Sequence of chain 25.A:
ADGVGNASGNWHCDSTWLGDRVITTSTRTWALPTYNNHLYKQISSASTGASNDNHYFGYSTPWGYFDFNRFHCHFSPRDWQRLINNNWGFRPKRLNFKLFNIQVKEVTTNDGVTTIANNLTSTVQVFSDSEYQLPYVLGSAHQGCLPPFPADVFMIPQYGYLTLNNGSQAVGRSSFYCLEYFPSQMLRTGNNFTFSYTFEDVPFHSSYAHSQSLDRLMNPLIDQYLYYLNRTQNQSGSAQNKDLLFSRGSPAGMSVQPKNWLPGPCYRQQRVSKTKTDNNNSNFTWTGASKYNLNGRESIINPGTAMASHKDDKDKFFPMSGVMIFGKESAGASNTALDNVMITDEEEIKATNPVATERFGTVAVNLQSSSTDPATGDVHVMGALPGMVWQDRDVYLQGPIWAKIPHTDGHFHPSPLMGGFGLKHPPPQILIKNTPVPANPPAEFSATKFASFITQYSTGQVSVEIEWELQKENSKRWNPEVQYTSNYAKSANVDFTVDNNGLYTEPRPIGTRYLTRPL

Binding-site contacts:
Ligand atom C4 contacts residue PRO218 of chain 25.A at 4.1 Å (hydrophobic).
Ligand atom C5 contacts residue PRO218 of chain 25.A at 4.0 Å (hydrophobic).
Ligand atom C8 contacts residue PRO218 of chain 25.A at 4.2 Å (hydrophobic).
Ligand atom N9 contacts residue PRO429 of chain 25.A at 4.3 Å.
Ligand atom P contacts residue HIS426 of chain 25.A at 3.9 Å.
Ligand atom O3' contacts residue ILE420 of chain 25.A at 4.2 Å.
Ligand atom C2' contacts residue GLU215 of chain 25.A at 3.6 Å.
Ligand atom C8 contacts residue PRO429 of chain 25.A at 4.3 Å (hydrophobic).
Ligand atom N1 contacts residue HIS428 of chain 25.A at 3.3 Å.
Ligand atom C3' contacts residue GLY437 of chain 25.A at 3.9 Å.
Ligand atom N9 contacts residue PRO218 of chain 25.A at 4.2 Å.
Ligand atom C8 contacts residue VAL217 of chain 25.A at 3.5 Å (hydrophobic).
Ligand atom O3' contacts residue GLU215 of chain 25.A at 3.5 Å (salt-bridge).
Ligand atom O1P contacts residue HIS426 of chain 25.A at 2.7 Å (h-bond).
Ligand atom N6 contacts residue ASP407 of chain 25.A at 3.6 Å (salt-bridge).
Ligand atom N7 contacts residue GLY437 of chain 25.A at 3.5 Å (h-bond).
Ligand atom O1P contacts residue LYS439 of chain 25.A at 2.6 Å.
Ligand atom N3 contacts residue PRO429 of chain 25.A at 4.4 Å.
Ligand atom C2 contacts residue HIS428 of chain 25.A at 3.8 Å.
Ligand atom N6 contacts residue SER430 of chain 25.A at 3.7 Å.
Ligand atom O3' contacts residue GLY437 of chain 25.A at 3.9 Å.
Ligand atom C2' contacts residue GLY437 of chain 25.A at 2.8 Å.
Ligand atom O2P contacts residue HIS426 of chain 25.A at 3.6 Å.
Ligand atom N7 contacts residue PRO429 of chain 25.A at 4.3 Å.
Ligand atom N6 contacts residue HIS428 of chain 25.A at 4.0 Å.
Ligand atom C1' contacts residue GLY437 of chain 25.A at 3.3 Å.
Ligand atom C6 contacts residue SER430 of chain 25.A at 4.2 Å.
Ligand atom C6 contacts residue HIS428 of chain 25.A at 4.2 Å.
Ligand atom C2' contacts residue ASP216 of chain 25.A at 4.3 Å.
Ligand atom C3' contacts residue GLU215 of chain 25.A at 3.3 Å.
Ligand atom P contacts residue LYS439 of chain 25.A at 3.3 Å.
Ligand atom C8 contacts residue GLY437 of chain 25.A at 2.8 Å.
Ligand atom O3P contacts residue LYS439 of chain 25.A at 2.9 Å.
Ligand atom N7 contacts residue VAL217 of chain 25.A at 3.7 Å.
Ligand atom O3' contacts residue LYS439 of chain 25.A at 3.5 Å.
Ligand atom N7 contacts residue PRO218 of chain 25.A at 4.0 Å.
Ligand atom C6 contacts residue PRO218 of chain 25.A at 4.2 Å (hydrophobic).
Ligand atom O5' contacts residue LYS439 of chain 25.A at 3.8 Å.
Ligand atom N9 contacts residue GLY437 of chain 25.A at 3.3 Å (h-bond).
Ligand atom N9 contacts residue VAL217 of chain 25.A at 4.4 Å.

The small molecule below binds the protein below.
Small molecule (SMILES): Nc1ncnc2c1ncn2[C@@H]1C[C@@H](O)[C@@H](COP(=O)(O)O)O1